Sequence of chain 1.C:
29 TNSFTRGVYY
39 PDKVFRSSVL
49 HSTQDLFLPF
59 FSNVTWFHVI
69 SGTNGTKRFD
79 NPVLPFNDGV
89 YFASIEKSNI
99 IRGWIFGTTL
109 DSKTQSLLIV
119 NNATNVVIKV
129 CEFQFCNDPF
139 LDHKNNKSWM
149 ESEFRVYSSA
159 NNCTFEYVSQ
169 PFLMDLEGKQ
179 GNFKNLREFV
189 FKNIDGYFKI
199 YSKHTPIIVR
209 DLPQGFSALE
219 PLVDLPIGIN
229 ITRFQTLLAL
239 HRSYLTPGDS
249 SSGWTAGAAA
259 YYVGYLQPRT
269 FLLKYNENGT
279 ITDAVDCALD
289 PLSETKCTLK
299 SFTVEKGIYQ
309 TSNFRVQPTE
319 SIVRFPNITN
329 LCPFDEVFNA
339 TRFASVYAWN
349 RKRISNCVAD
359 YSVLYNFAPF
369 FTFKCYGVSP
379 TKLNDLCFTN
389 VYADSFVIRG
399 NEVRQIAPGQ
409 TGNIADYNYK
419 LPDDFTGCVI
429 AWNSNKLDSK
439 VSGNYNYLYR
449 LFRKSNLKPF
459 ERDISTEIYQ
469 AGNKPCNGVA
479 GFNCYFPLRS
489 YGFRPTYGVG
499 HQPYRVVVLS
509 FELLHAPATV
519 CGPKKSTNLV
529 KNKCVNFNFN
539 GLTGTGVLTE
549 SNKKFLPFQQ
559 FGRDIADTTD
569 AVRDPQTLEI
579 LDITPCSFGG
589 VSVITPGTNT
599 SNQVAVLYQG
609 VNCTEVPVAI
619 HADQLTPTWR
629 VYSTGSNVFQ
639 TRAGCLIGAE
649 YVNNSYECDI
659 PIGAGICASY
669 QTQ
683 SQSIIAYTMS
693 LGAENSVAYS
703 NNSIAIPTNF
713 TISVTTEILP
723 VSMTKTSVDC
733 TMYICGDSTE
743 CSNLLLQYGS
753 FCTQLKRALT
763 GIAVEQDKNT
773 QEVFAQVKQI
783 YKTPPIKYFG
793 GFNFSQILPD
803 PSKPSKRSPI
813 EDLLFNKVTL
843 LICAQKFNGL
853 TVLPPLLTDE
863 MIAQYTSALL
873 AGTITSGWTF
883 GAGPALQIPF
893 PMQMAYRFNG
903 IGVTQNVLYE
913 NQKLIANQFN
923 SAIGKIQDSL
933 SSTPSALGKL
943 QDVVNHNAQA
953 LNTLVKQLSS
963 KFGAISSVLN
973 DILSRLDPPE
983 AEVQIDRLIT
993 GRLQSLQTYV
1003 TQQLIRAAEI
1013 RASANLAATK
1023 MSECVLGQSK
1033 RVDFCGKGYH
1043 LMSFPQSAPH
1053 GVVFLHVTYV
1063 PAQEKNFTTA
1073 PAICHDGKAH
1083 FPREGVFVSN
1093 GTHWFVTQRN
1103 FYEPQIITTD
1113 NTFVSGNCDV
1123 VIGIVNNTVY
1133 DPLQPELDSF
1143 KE

Sequence of chain 1.A:
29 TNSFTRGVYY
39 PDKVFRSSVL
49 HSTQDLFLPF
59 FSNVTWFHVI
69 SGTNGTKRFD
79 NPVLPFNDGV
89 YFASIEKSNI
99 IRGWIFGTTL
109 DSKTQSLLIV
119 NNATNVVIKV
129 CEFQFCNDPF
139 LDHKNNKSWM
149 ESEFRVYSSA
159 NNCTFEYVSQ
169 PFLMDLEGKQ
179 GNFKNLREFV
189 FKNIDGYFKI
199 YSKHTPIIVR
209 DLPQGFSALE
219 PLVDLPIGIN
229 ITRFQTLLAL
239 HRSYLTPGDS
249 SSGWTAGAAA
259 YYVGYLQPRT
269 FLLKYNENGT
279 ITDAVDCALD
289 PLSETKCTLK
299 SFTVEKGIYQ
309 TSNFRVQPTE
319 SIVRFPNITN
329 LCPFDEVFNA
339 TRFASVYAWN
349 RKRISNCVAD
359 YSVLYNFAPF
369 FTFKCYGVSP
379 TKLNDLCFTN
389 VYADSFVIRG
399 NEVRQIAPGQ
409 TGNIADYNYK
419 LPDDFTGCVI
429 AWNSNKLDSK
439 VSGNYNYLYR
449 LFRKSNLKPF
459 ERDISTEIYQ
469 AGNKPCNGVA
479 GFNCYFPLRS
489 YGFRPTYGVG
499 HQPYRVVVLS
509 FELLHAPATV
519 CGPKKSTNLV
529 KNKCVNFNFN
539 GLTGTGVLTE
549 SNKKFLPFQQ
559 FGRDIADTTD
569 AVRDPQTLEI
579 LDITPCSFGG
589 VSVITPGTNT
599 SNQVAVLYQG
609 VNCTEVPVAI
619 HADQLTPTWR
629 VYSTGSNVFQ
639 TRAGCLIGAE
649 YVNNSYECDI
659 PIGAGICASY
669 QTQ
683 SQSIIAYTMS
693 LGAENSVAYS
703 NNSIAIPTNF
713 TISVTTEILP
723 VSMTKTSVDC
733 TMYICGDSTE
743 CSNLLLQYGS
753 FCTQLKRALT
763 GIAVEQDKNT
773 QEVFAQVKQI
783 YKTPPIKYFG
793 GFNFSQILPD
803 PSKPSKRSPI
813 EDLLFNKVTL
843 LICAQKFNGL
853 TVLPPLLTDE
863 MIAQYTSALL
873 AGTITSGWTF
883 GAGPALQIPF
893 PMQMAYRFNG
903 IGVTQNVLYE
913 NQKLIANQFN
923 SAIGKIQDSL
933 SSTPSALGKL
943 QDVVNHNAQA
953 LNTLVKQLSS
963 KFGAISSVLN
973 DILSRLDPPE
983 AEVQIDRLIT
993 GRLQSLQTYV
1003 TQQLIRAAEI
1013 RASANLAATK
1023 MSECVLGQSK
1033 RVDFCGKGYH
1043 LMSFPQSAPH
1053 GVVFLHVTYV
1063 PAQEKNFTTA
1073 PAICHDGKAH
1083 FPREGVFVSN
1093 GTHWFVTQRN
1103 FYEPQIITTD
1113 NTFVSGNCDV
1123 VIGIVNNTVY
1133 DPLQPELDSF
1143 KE

Binding-site contacts:
Ligand atom C3 contacts residue ASN703 of chain 1.C at 3.8 Å.
Ligand atom C7 contacts residue ASN703 of chain 1.C at 3.7 Å.
Ligand atom O6 contacts residue ILE788 of chain 1.A at 3.4 Å.
Ligand atom C4 contacts residue ASN703 of chain 1.C at 4.2 Å.
Ligand atom C8 contacts residue ASN703 of chain 1.C at 4.1 Å.
Ligand atom O5 contacts residue ASN703 of chain 1.C at 2.4 Å (h-bond).
Ligand atom N2 contacts residue ASN703 of chain 1.C at 3.0 Å (h-bond).
Ligand atom C5 contacts residue ASN703 of chain 1.C at 3.7 Å.
Ligand atom C1 contacts residue ASN703 of chain 1.C at 1.4 Å.
Ligand atom C6 contacts residue ILE788 of chain 1.A at 3.8 Å (hydrophobic).
Ligand atom C2 contacts residue ASN703 of chain 1.C at 2.4 Å.

A protein and the small-molecule ligand that binds it are described below.
Small molecule (SMILES): CC(=O)N[C@@H]1[C@@H](O)[C@H](O)[C@@H](CO)O[C@H]1O